This protein binds this small molecule.
Small molecule (SMILES): COC(=O)NC1=C2CC#C/C=C\C#C[C@](O)(CC1=O)/C2=C/CSSSC

Sequence of chain 1.A:
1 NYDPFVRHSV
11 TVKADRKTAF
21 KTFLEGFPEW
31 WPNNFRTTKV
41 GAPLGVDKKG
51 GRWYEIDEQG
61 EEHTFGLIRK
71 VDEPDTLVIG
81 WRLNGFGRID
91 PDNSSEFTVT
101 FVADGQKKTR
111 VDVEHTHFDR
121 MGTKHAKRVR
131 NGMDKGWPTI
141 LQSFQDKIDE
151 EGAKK

Binding-site contacts:
Ligand atom C7 contacts residue DAG1 of chain 1.B at 4.3 Å.
Ligand atom C11 contacts residue DAG1 of chain 1.B at 4.2 Å.
Ligand atom C2 contacts residue DAG1 of chain 1.B at 2.5 Å.
Ligand atom C5 contacts residue DAG1 of chain 1.B at 4.4 Å.
Ligand atom C13 contacts residue DAG1 of chain 1.B at 3.1 Å.
Ligand atom C4 contacts residue DAG1 of chain 1.B at 4.0 Å.
Ligand atom C6 contacts residue DAG1 of chain 1.B at 4.2 Å.
Ligand atom C15 contacts residue DAG1 of chain 1.B at 3.3 Å.
Ligand atom S2 contacts residue EMP2 of chain 1.B at 4.5 Å.
Ligand atom C15 contacts residue EMP2 of chain 1.B at 4.2 Å.
Ligand atom C6 contacts residue GLY87 of chain 1.A at 3.6 Å.
Ligand atom C4 contacts residue PHE86 of chain 1.A at 3.9 Å (hydrophobic).
Ligand atom C5 contacts residue PHE86 of chain 1.A at 3.5 Å (hydrophobic).
Ligand atom C7 contacts residue GLY87 of chain 1.A at 4.2 Å.
Ligand atom C8 contacts residue DAG1 of chain 1.B at 4.3 Å.
Ligand atom C14 contacts residue DAG1 of chain 1.B at 2.9 Å.
Ligand atom S1 contacts residue EMP2 of chain 1.B at 4.2 Å.
Ligand atom C4 contacts residue GLY87 of chain 1.A at 4.1 Å.
Ligand atom C1 contacts residue EMP2 of chain 1.B at 4.1 Å.
Ligand atom N11 contacts residue EMP2 of chain 1.B at 4.1 Å.
Ligand atom S1 contacts residue DAG1 of chain 1.B at 4.2 Å.
Ligand atom C12 contacts residue DAG1 of chain 1.B at 2.9 Å.
Ligand atom C6 contacts residue PHE86 of chain 1.A at 4.4 Å (hydrophobic).
Ligand atom C1 contacts residue DAG1 of chain 1.B at 1.9 Å.
Ligand atom C5 contacts residue GLY87 of chain 1.A at 3.2 Å.
Ligand atom C3 contacts residue DAG1 of chain 1.B at 3.3 Å.